The small molecule below binds the protein below.
Small molecule (SMILES): COc1nc(C(=O)[C@H]2C[C@@H]2C(=O)O)ncc1N(CC1CC1)c1cccc2ccccc12

Binding-site contacts:
Ligand atom C9 contacts residue TRP123 of chain 1.D at 3.5 Å (hydrophobic).
Ligand atom C20 contacts residue ARG111 of chain 1.D at 3.6 Å.
Ligand atom C20 contacts residue TYR100 of chain 1.D at 3.4 Å (hydrophobic).
Ligand atom C18 contacts residue ASN62 of chain 1.D at 3.8 Å.
Ligand atom O23 contacts residue TYR66 of chain 1.D at 3.2 Å.
Ligand atom C4 contacts residue LEU122 of chain 1.D at 3.6 Å (hydrophobic).
Ligand atom C2 contacts residue LEU69 of chain 1.D at 3.6 Å (hydrophobic).
Ligand atom O22 contacts residue ARG111 of chain 1.D at 2.7 Å (salt-bridge).
Ligand atom C15 contacts residue TYR66 of chain 1.D at 3.3 Å (hydrophobic).
Ligand atom N14 contacts residue TYR66 of chain 1.D at 3.1 Å (h-bond).
Ligand atom C19 contacts residue TYR100 of chain 1.D at 3.5 Å (hydrophobic).
Ligand atom N24 contacts residue TYR66 of chain 1.D at 3.5 Å.
Ligand atom C8 contacts residue ALA119 of chain 1.D at 3.7 Å (hydrophobic).
Ligand atom C1 contacts residue ALA27 of chain 1.F at 3.4 Å (hydrophobic).
Ligand atom C2 contacts residue ALA27 of chain 1.F at 3.4 Å (hydrophobic).
Ligand atom C13 contacts residue TYR66 of chain 1.D at 3.4 Å (hydrophobic).
Ligand atom C27 contacts residue ARG97 of chain 1.D at 3.2 Å.
Ligand atom C6 contacts residue TYR66 of chain 1.D at 3.4 Å (hydrophobic).
Ligand atom C17 contacts residue LEU115 of chain 1.D at 3.8 Å (hydrophobic).
Ligand atom C19 contacts residue ASN62 of chain 1.D at 3.5 Å.
Ligand atom O23 contacts residue LEU115 of chain 1.D at 3.8 Å.
Ligand atom C27 contacts residue LEU122 of chain 1.D at 3.8 Å (hydrophobic).
Ligand atom C2 contacts residue VAL23 of chain 1.F at 3.6 Å (hydrophobic).
Ligand atom O22 contacts residue TYR100 of chain 1.D at 2.5 Å (h-bond).
Ligand atom O26 contacts residue ALA119 of chain 1.D at 3.8 Å.
Ligand atom N24 contacts residue ARG97 of chain 1.D at 3.4 Å (salt-bridge).
Ligand atom C9 contacts residue ALA119 of chain 1.D at 3.7 Å (hydrophobic).
Ligand atom C15 contacts residue LEU115 of chain 1.D at 3.8 Å (hydrophobic).
Ligand atom C16 contacts residue TYR66 of chain 1.D at 3.6 Å (hydrophobic).
Ligand atom C20 contacts residue ASN62 of chain 1.D at 3.8 Å.
Ligand atom C1 contacts residue TYR66 of chain 1.D at 3.5 Å (hydrophobic).
Ligand atom C10 contacts residue LEU122 of chain 1.D at 3.5 Å (hydrophobic).
Ligand atom O22 contacts residue ASN62 of chain 1.D at 3.8 Å.
Ligand atom O23 contacts residue ARG97 of chain 1.D at 2.9 Å (salt-bridge).
Ligand atom C8 contacts residue TRP123 of chain 1.D at 3.5 Å (hydrophobic).
Ligand atom C16 contacts residue LEU115 of chain 1.D at 3.5 Å (hydrophobic).
Ligand atom C3 contacts residue ALA27 of chain 1.F at 3.7 Å (hydrophobic).
Ligand atom C31 contacts residue ALA27 of chain 1.F at 3.4 Å (hydrophobic).
Ligand atom C25 contacts residue TYR66 of chain 1.D at 3.5 Å (hydrophobic).
Ligand atom O21 contacts residue ARG111 of chain 1.D at 2.9 Å (salt-bridge).

Sequence of chain 1.D:
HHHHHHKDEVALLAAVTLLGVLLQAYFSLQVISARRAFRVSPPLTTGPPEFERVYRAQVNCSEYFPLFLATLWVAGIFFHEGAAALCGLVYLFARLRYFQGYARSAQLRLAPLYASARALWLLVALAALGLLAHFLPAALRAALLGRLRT

Sequence of chain 1.F:
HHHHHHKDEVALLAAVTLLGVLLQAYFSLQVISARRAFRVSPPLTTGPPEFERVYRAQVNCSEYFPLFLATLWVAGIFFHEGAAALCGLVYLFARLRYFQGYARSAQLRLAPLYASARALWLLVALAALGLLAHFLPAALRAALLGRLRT